Binding-site contacts:
Ligand atom CAF contacts residue ASN90 of chain 1.B at 3.8 Å.
Ligand atom OAC contacts residue TYR47 of chain 1.B at 3.9 Å.
Ligand atom NAQ contacts residue LEU31 of chain 1.B at 3.9 Å.
Ligand atom CAL contacts residue VAL96 of chain 1.B at 4.0 Å (hydrophobic).
Ligand atom CAL contacts residue PRO32 of chain 1.B at 3.7 Å (hydrophobic).
Ligand atom OAD contacts residue PRO32 of chain 1.B at 3.6 Å.
Ligand atom NAO contacts residue LEU31 of chain 1.B at 3.9 Å.
Ligand atom CBE contacts residue ARG95 of chain 1.B at 3.9 Å.
Ligand atom NAP contacts residue LEU31 of chain 1.B at 3.8 Å.
Ligand atom CAJ contacts residue PRO32 of chain 1.B at 3.6 Å (hydrophobic).
Ligand atom CAV contacts residue VAL96 of chain 1.B at 3.7 Å (hydrophobic).
Ligand atom CBC contacts residue VAL96 of chain 1.B at 3.9 Å (hydrophobic).
Ligand atom CAF contacts residue VAL96 of chain 1.B at 4.0 Å (hydrophobic).
Ligand atom CAA contacts residue LEU42 of chain 1.B at 3.7 Å (hydrophobic).
Ligand atom CBD contacts residue LEU42 of chain 1.B at 3.7 Å (hydrophobic).
Ligand atom CBE contacts residue LEU31 of chain 1.B at 3.8 Å (hydrophobic).
Ligand atom OAD contacts residue VAL96 of chain 1.B at 3.2 Å.
Ligand atom CAW contacts residue PRO32 of chain 1.B at 3.5 Å (hydrophobic).
Ligand atom CAV contacts residue VAL37 of chain 1.B at 3.7 Å (hydrophobic).
Ligand atom CBC contacts residue LEU42 of chain 1.B at 3.6 Å (hydrophobic).
Ligand atom NAO contacts residue ARG95 of chain 1.B at 2.9 Å (salt-bridge).
Ligand atom NAS contacts residue ARG95 of chain 1.B at 3.9 Å.
Ligand atom OAT contacts residue LEU42 of chain 1.B at 3.8 Å.
Ligand atom CAB contacts residue PHE33 of chain 1.B at 3.9 Å (hydrophobic).
Ligand atom CAL contacts residue VAL37 of chain 1.B at 4.1 Å (hydrophobic).
Ligand atom NAR contacts residue PRO32 of chain 1.B at 3.8 Å.
Ligand atom CAX contacts residue VAL96 of chain 1.B at 3.8 Å (hydrophobic).
Ligand atom NAS contacts residue LEU31 of chain 1.B at 4.0 Å.
Ligand atom OAC contacts residue ASN90 of chain 1.B at 2.9 Å (h-bond).
Ligand atom CAB contacts residue VAL96 of chain 1.B at 4.0 Å (hydrophobic).
Ligand atom CAV contacts residue ASN90 of chain 1.B at 3.6 Å.
Ligand atom CAX contacts residue VAL37 of chain 1.B at 4.0 Å (hydrophobic).
Ligand atom CAB contacts residue VAL37 of chain 1.B at 3.7 Å (hydrophobic).
Ligand atom OAC contacts residue VAL96 of chain 1.B at 4.1 Å.
Ligand atom NAR contacts residue LEU42 of chain 1.B at 3.7 Å.
Ligand atom CAY contacts residue PRO32 of chain 1.B at 3.7 Å (hydrophobic).
Ligand atom NAP contacts residue ARG95 of chain 1.B at 2.8 Å (salt-bridge).
Ligand atom CAB contacts residue PRO32 of chain 1.B at 3.5 Å (hydrophobic).
Ligand atom CAE contacts residue ASN90 of chain 1.B at 3.3 Å.
Ligand atom CBD contacts residue VAL96 of chain 1.B at 3.9 Å (hydrophobic).

Sequence of chain 1.B:
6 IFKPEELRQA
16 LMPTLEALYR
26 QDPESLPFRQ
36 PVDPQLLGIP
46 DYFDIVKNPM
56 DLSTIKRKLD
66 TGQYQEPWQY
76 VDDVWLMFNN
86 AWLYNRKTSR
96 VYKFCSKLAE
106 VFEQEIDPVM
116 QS

A protein and the small-molecule ligand that binds it are described below.
Small molecule (SMILES): CCOc1ccc(C(C)=O)cc1NC(=O)c1cc(-c2cscn2)cc(-c2nn[nH]n2)c1